Binding-site contacts:
Ligand atom C17 contacts residue ASP46 of chain 6.A at 4.1 Å.
Ligand atom C20 contacts residue TRP56 of chain 6.A at 3.5 Å (hydrophobic).
Ligand atom C14 contacts residue SER103 of chain 6.A at 4.0 Å.
Ligand atom C04 contacts residue TRP56 of chain 6.A at 3.9 Å (hydrophobic).
Ligand atom C17 contacts residue PHE104 of chain 6.A at 4.1 Å (hydrophobic).
Ligand atom C04 contacts residue SER103 of chain 6.A at 3.9 Å.
Ligand atom O02 contacts residue PHE104 of chain 6.A at 4.0 Å.
Ligand atom C05 contacts residue PHE422 of chain 6.A at 3.5 Å (hydrophobic).
Ligand atom C04 contacts residue MET85 of chain 6.A at 4.1 Å (hydrophobic).
Ligand atom O02 contacts residue LEU83 of chain 6.A at 3.6 Å.
Ligand atom C16 contacts residue PHE44 of chain 6.A at 3.4 Å (hydrophobic).
Ligand atom C19 contacts residue PHE104 of chain 6.A at 3.9 Å (hydrophobic).
Ligand atom C11 contacts residue GLU421 of chain 6.A at 3.4 Å.
Ligand atom C16 contacts residue ASP46 of chain 6.A at 3.4 Å.
Ligand atom C01 contacts residue ARG57 of chain 6.A at 3.6 Å.
Ligand atom C08 contacts residue TRP56 of chain 6.A at 3.5 Å (hydrophobic).
Ligand atom C04 contacts residue PHE104 of chain 6.A at 4.0 Å (hydrophobic).
Ligand atom C03 contacts residue TRP56 of chain 6.A at 3.6 Å (hydrophobic).
Ligand atom C01 contacts residue ALA53 of chain 6.A at 3.4 Å (hydrophobic).
Ligand atom C11 contacts residue PHE422 of chain 6.A at 4.0 Å (hydrophobic).
Ligand atom O02 contacts residue TRP56 of chain 6.A at 4.0 Å.
Ligand atom C19 contacts residue TRP56 of chain 6.A at 3.8 Å (hydrophobic).
Ligand atom C05 contacts residue TRP56 of chain 6.A at 4.1 Å (hydrophobic).
Ligand atom C19 contacts residue ALA53 of chain 6.A at 4.2 Å (hydrophobic).
Ligand atom C11 contacts residue TRP56 of chain 6.A at 3.9 Å (hydrophobic).
Ligand atom C10 contacts residue TRP56 of chain 6.A at 3.4 Å (hydrophobic).
Ligand atom N09 contacts residue TRP56 of chain 6.A at 3.8 Å.
Ligand atom C06 contacts residue TRP56 of chain 6.A at 3.9 Å (hydrophobic).
Ligand atom C01 contacts residue TRP33 of chain 6.A at 4.1 Å (hydrophobic).
Ligand atom C20 contacts residue PHE104 of chain 6.A at 3.5 Å (hydrophobic).
Ligand atom C01 contacts residue LEU83 of chain 6.A at 4.0 Å (hydrophobic).
Ligand atom C15 contacts residue ASP46 of chain 6.A at 4.2 Å.
Ligand atom C15 contacts residue PHE44 of chain 6.A at 3.4 Å (hydrophobic).
Ligand atom C13 contacts residue SER103 of chain 6.A at 3.4 Å.
Ligand atom C13 contacts residue PHE422 of chain 6.A at 3.7 Å (hydrophobic).
Ligand atom C05 contacts residue SER103 of chain 6.A at 3.5 Å.
Ligand atom C20 contacts residue ALA53 of chain 6.A at 3.8 Å (hydrophobic).
Ligand atom O18 contacts residue ASP46 of chain 6.A at 3.2 Å (salt-bridge).
Ligand atom C08 contacts residue PHE422 of chain 6.A at 3.8 Å (hydrophobic).
Ligand atom C03 contacts residue PHE104 of chain 6.A at 3.6 Å (hydrophobic).

The protein below binds the small molecule below.
Small molecule (SMILES): COc1ccc([C@H](CN(C)C)C2(O)CCCCC2)cc1

Sequence of chain 6.A:
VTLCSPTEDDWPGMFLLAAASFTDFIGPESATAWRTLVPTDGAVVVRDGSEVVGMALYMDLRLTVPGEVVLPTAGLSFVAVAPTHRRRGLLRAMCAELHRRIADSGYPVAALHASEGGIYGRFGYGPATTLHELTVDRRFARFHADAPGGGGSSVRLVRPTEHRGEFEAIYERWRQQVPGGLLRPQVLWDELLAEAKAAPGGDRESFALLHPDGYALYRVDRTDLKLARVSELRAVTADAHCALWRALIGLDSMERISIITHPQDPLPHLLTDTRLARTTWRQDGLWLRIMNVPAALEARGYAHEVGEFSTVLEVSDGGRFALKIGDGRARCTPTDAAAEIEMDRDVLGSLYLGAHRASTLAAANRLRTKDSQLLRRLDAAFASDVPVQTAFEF